Sequence of chain 1.B:
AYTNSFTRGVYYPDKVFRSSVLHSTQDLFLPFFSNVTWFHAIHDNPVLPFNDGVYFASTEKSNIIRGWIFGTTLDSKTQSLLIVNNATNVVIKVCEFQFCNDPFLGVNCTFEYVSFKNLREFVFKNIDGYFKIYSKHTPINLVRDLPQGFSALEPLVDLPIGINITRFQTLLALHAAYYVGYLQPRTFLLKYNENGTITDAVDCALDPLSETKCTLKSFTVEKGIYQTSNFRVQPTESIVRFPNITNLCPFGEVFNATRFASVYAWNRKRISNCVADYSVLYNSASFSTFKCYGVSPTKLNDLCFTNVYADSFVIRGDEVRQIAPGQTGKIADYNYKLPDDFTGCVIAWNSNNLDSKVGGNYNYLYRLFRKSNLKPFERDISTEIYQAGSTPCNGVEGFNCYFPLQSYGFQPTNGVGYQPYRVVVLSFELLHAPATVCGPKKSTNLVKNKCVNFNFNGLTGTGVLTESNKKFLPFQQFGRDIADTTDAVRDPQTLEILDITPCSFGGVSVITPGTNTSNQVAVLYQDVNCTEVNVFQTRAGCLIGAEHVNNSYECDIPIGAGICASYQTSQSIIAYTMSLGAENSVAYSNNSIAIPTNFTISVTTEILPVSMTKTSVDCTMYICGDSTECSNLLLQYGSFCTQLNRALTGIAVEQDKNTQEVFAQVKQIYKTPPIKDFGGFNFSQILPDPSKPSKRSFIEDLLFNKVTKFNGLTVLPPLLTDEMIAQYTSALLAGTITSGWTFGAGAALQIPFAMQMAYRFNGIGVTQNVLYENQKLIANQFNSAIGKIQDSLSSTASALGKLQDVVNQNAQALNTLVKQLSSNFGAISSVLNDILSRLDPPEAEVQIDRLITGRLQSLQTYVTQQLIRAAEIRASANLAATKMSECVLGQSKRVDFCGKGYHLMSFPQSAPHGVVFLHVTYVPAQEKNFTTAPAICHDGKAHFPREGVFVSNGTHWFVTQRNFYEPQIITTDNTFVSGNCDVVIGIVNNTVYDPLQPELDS

A protein and the small-molecule ligand that binds it are described below.
Small molecule (SMILES): CC(=O)N[C@@H]1[C@@H](O)[C@H](O)[C@@H](CO)O[C@H]1O

Binding-site contacts:
Ligand atom C4 contacts residue ASN616 of chain 1.B at 4.2 Å.
Ligand atom C7 contacts residue ASN616 of chain 1.B at 3.6 Å.
Ligand atom O7 contacts residue ASN616 of chain 1.B at 4.0 Å.
Ligand atom O5 contacts residue ASN616 of chain 1.B at 2.4 Å (h-bond).
Ligand atom O5 contacts residue THR618 of chain 1.B at 3.9 Å.
Ligand atom N2 contacts residue ASN616 of chain 1.B at 2.8 Å (h-bond).
Ligand atom C3 contacts residue ASN616 of chain 1.B at 3.7 Å.
Ligand atom C8 contacts residue ARG646 of chain 1.B at 3.6 Å.
Ligand atom C1 contacts residue ASN616 of chain 1.B at 1.4 Å.
Ligand atom C2 contacts residue ASN616 of chain 1.B at 2.4 Å.
Ligand atom C6 contacts residue THR618 of chain 1.B at 3.9 Å.
Ligand atom C5 contacts residue ASN616 of chain 1.B at 3.7 Å.